Sequence of chain 2.A:
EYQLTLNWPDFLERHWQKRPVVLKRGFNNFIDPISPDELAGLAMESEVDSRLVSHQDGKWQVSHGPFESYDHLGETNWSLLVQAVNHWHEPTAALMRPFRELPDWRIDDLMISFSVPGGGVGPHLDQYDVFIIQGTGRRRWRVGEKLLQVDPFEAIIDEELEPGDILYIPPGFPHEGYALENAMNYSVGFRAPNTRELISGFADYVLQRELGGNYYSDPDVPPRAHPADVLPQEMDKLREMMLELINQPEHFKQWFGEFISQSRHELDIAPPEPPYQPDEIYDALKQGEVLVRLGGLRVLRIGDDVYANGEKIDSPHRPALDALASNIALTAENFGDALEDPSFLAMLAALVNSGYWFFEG

Binding-site contacts:
Ligand atom O1 contacts residue ARG86 of chain 2.A at 4.0 Å.
Ligand atom C4 contacts residue TRP176 of chain 2.A at 4.2 Å (hydrophobic).
Ligand atom O5 contacts residue HIS159 of chain 2.A at 3.0 Å (h-bond).
Ligand atom C2 contacts residue CO1 of chain 2.B at 2.8 Å.
Ligand atom C1 contacts residue CO1 of chain 2.B at 2.8 Å.
Ligand atom C5 contacts residue MET146 of chain 2.A at 4.3 Å (hydrophobic).
Ligand atom C1 contacts residue MET146 of chain 2.A at 4.2 Å (hydrophobic).
Ligand atom O5 contacts residue TRP176 of chain 2.A at 3.8 Å.
Ligand atom C3 contacts residue SER233 of chain 2.A at 4.2 Å.
Ligand atom O3 contacts residue MET146 of chain 2.A at 3.9 Å.
Ligand atom O2 contacts residue HIS159 of chain 2.A at 2.8 Å (h-bond).
Ligand atom C5 contacts residue TRP176 of chain 2.A at 4.0 Å (hydrophobic).
Ligand atom O5 contacts residue HIS221 of chain 2.A at 3.1 Å (h-bond).
Ligand atom C5 contacts residue LEU116 of chain 2.A at 3.9 Å (hydrophobic).
Ligand atom C3 contacts residue MET146 of chain 2.A at 3.7 Å (hydrophobic).
Ligand atom C4 contacts residue LEU116 of chain 2.A at 3.8 Å (hydrophobic).
Ligand atom O2 contacts residue CO1 of chain 2.B at 2.2 Å.
Ligand atom O3 contacts residue ASN231 of chain 2.A at 4.0 Å.
Ligand atom C2 contacts residue HIS221 of chain 2.A at 4.2 Å.
Ligand atom C1 contacts residue HIS159 of chain 2.A at 3.3 Å.
Ligand atom O4 contacts residue LEU116 of chain 2.A at 4.3 Å.
Ligand atom O3 contacts residue ARG174 of chain 2.A at 3.5 Å (salt-bridge).
Ligand atom C4 contacts residue MET146 of chain 2.A at 3.8 Å (hydrophobic).
Ligand atom O5 contacts residue ASP161 of chain 2.A at 4.1 Å.
Ligand atom O3 contacts residue SER148 of chain 2.A at 3.0 Å (h-bond).
Ligand atom O1 contacts residue HIS159 of chain 2.A at 4.1 Å.
Ligand atom C3 contacts residue CO1 of chain 2.B at 4.2 Å.
Ligand atom O1 contacts residue CO1 of chain 2.B at 4.0 Å.
Ligand atom O4 contacts residue ARG174 of chain 2.A at 2.7 Å (salt-bridge).
Ligand atom O4 contacts residue TRP176 of chain 2.A at 3.9 Å.
Ligand atom O4 contacts residue SER148 of chain 2.A at 3.6 Å.
Ligand atom C4 contacts residue VAL156 of chain 2.A at 4.1 Å (hydrophobic).
Ligand atom O2 contacts residue ASP161 of chain 2.A at 3.2 Å (salt-bridge).
Ligand atom O5 contacts residue CO1 of chain 2.B at 2.1 Å.
Ligand atom C5 contacts residue SER148 of chain 2.A at 3.7 Å.
Ligand atom C2 contacts residue HIS159 of chain 2.A at 3.5 Å.
Ligand atom O1 contacts residue MET146 of chain 2.A at 3.7 Å.
Ligand atom C5 contacts residue ARG174 of chain 2.A at 3.5 Å.
Ligand atom C3 contacts residue TRP176 of chain 2.A at 4.0 Å (hydrophobic).
Ligand atom O1 contacts residue VAL156 of chain 2.A at 4.2 Å.

The small molecule below binds the protein below.
Small molecule (SMILES): O=C(O)CCC(=O)C(=O)O